Sequence of chain 1.A:
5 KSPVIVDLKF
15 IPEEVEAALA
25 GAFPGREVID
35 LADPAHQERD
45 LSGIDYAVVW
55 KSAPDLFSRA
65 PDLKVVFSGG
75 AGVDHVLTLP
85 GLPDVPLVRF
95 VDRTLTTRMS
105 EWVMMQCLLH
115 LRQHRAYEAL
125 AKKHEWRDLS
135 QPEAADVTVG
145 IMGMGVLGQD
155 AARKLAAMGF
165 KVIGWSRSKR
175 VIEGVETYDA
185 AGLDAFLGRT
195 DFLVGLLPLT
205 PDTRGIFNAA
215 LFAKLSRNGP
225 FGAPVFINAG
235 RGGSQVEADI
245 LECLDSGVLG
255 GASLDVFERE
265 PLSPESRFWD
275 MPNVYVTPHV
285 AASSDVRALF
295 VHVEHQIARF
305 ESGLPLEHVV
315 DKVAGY

Sequence of chain 2.A:
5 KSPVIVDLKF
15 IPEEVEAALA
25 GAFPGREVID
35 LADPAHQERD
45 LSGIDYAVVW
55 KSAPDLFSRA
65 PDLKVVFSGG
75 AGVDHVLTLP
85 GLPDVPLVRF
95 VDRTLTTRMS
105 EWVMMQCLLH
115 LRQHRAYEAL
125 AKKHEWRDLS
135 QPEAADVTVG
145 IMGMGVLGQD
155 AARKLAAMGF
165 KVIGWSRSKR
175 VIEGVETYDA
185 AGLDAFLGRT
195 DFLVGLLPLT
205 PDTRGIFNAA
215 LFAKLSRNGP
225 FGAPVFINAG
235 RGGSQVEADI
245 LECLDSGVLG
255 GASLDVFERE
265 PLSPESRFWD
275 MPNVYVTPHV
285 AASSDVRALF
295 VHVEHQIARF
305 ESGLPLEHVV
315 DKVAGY

The protein below binds the small molecule below.
Small molecule (SMILES): O=C(O)C(=O)O

Binding-site contacts:
Ligand atom O4 contacts residue HIS118 of chain 1.A at 3.3 Å.
Ligand atom O5 contacts residue GLU122 of chain 2.A at 4.5 Å.
Ligand atom O5 contacts residue GLU122 of chain 1.A at 3.7 Å.
Ligand atom O3 contacts residue GLU122 of chain 2.A at 3.7 Å.
Ligand atom C2 contacts residue HIS118 of chain 2.A at 3.5 Å.
Ligand atom O5 contacts residue ARG119 of chain 2.A at 3.2 Å (salt-bridge).
Ligand atom C1 contacts residue OXD1 of chain 2.D at 0.1 Å.
Ligand atom O3 contacts residue ARG119 of chain 2.A at 3.0 Å (salt-bridge).
Ligand atom O6 contacts residue GLU122 of chain 2.A at 3.8 Å.
Ligand atom C2 contacts residue HIS118 of chain 1.A at 3.5 Å.
Ligand atom C2 contacts residue ARG119 of chain 1.A at 3.6 Å.
Ligand atom O6 contacts residue GLU122 of chain 1.A at 3.8 Å.
Ligand atom O5 contacts residue OXD1 of chain 2.D at 0.1 Å (h-bond).
Ligand atom O4 contacts residue OXD1 of chain 2.D at 0.1 Å (h-bond).
Ligand atom C2 contacts residue GLU122 of chain 1.A at 3.9 Å.
Ligand atom O6 contacts residue ARG119 of chain 1.A at 3.1 Å (salt-bridge).
Ligand atom O4 contacts residue GLU122 of chain 1.A at 4.5 Å.
Ligand atom O6 contacts residue OXD1 of chain 2.D at 0.1 Å (h-bond).
Ligand atom O5 contacts residue HIS118 of chain 2.A at 3.2 Å.
Ligand atom O5 contacts residue TYR279 of chain 2.A at 3.4 Å.
Ligand atom O3 contacts residue OXD1 of chain 2.D at 0.1 Å (h-bond).
Ligand atom C1 contacts residue HIS118 of chain 2.A at 3.5 Å.
Ligand atom O4 contacts residue ARG119 of chain 1.A at 3.3 Å (salt-bridge).
Ligand atom O3 contacts residue HIS118 of chain 2.A at 4.4 Å.
Ligand atom C1 contacts residue HIS118 of chain 1.A at 3.6 Å.
Ligand atom O4 contacts residue HIS118 of chain 2.A at 2.7 Å (h-bond).
Ligand atom O3 contacts residue GLU122 of chain 1.A at 3.9 Å.
Ligand atom O5 contacts residue HIS118 of chain 1.A at 2.8 Å (h-bond).
Ligand atom C2 contacts residue GLU122 of chain 2.A at 3.7 Å.
Ligand atom O4 contacts residue GLU122 of chain 2.A at 3.7 Å.
Ligand atom O4 contacts residue TYR279 of chain 1.A at 3.5 Å.
Ligand atom O6 contacts residue HIS118 of chain 1.A at 4.4 Å.
Ligand atom C2 contacts residue OXD1 of chain 2.D at 0.1 Å.
Ligand atom C1 contacts residue GLU122 of chain 2.A at 3.8 Å.
Ligand atom C1 contacts residue GLU122 of chain 1.A at 3.7 Å.
Ligand atom C1 contacts residue ARG119 of chain 2.A at 3.5 Å.